Binding-site contacts:
Ligand atom CD contacts residue TYR334 of chain 1.B at 3.2 Å (hydrophobic).
Ligand atom CZ contacts residue TYR334 of chain 1.B at 3.5 Å (hydrophobic).
Ligand atom NH2 contacts residue ANP1 of chain 1.C at 2.9 Å (h-bond).
Ligand atom CA contacts residue GLY204 of chain 1.B at 3.5 Å.
Ligand atom O contacts residue LEU202 of chain 1.B at 3.2 Å.
Ligand atom CA contacts residue GLY204 of chain 1.B at 3.2 Å.
Ligand atom NE contacts residue GLU131 of chain 1.B at 3.0 Å (salt-bridge).
Ligand atom O contacts residue CYS203 of chain 1.B at 3.5 Å.
Ligand atom NH1 contacts residue GLU234 of chain 1.B at 2.7 Å (salt-bridge).
Ligand atom OG contacts residue ANP1 of chain 1.C at 2.8 Å (h-bond).
Ligand atom O contacts residue GLY204 of chain 1.B at 3.2 Å (h-bond).
Ligand atom NH2 contacts residue PRO173 of chain 1.B at 3.6 Å.
Ligand atom NE contacts residue TYR334 of chain 1.B at 3.4 Å (h-bond).
Ligand atom CD contacts residue GLU207 of chain 1.B at 3.2 Å.
Ligand atom NH2 contacts residue GLU234 of chain 1.B at 3.4 Å (salt-bridge).
Ligand atom CD1 contacts residue PHE191 of chain 1.B at 3.5 Å (hydrophobic).
Ligand atom CB contacts residue GLY204 of chain 1.B at 3.3 Å.
Ligand atom O contacts residue LYS172 of chain 1.B at 2.4 Å (salt-bridge).
Ligand atom CD1 contacts residue GLN88 of chain 1.B at 3.6 Å.
Ligand atom NH2 contacts residue PHE133 of chain 1.B at 3.4 Å.
Ligand atom CZ contacts residue GLU131 of chain 1.B at 3.5 Å.
Ligand atom CZ contacts residue GLU234 of chain 1.B at 3.4 Å.
Ligand atom CG contacts residue GLU207 of chain 1.B at 3.5 Å.
Ligand atom CZ contacts residue GLU174 of chain 1.B at 3.5 Å.
Ligand atom NE contacts residue GLU174 of chain 1.B at 2.9 Å (salt-bridge).
Ligand atom N contacts residue LYS172 of chain 1.B at 3.6 Å (salt-bridge).
Ligand atom NH2 contacts residue GLU131 of chain 1.B at 3.4 Å (salt-bridge).
Ligand atom N contacts residue GLU174 of chain 1.B at 2.8 Å (salt-bridge).
Ligand atom CG1 contacts residue GLN88 of chain 1.B at 3.1 Å.
Ligand atom C contacts residue LYS172 of chain 1.B at 3.5 Å.
Ligand atom O contacts residue LEU202 of chain 1.B at 3.3 Å (h-bond).
Ligand atom CG2 contacts residue GLY204 of chain 1.B at 3.4 Å.
Ligand atom NH2 contacts residue GLU174 of chain 1.B at 3.1 Å (salt-bridge).
Ligand atom C contacts residue GLY204 of chain 1.B at 3.3 Å.
Ligand atom NH1 contacts residue PRO240 of chain 1.B at 3.4 Å.
Ligand atom CB contacts residue GLU174 of chain 1.B at 3.6 Å.
Ligand atom NH1 contacts residue TYR334 of chain 1.B at 3.3 Å (h-bond).
Ligand atom N contacts residue ANP1 of chain 1.C at 3.0 Å (h-bond).
Ligand atom N contacts residue GLY204 of chain 1.B at 2.6 Å (h-bond).
Ligand atom N contacts residue ARG137 of chain 1.B at 3.1 Å (salt-bridge).

Sequence of chain 1.B:
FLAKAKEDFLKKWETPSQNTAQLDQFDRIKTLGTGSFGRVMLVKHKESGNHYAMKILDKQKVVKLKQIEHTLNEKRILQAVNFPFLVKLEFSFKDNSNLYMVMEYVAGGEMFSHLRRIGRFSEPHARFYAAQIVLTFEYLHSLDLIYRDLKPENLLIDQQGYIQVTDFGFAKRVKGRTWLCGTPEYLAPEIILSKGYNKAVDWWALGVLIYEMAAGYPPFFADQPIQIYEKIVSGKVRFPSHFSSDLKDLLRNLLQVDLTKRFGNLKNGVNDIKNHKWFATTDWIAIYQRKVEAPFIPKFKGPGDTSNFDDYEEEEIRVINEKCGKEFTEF

A protein and the small-molecule ligand that binds it are described below.
Small molecule (SMILES): CC[C@H](C)[C@H](NC(=O)[C@@H](NC(=O)[C@H](CO)NC(=O)[C@H](C)NC(=O)[C@H](CCCN=C(N)N)NC(=O)[C@H](CCCN=C(N)N)NC(=O)[C@@H](NC(=O)[C@@H](N)CCC(=O)O)[C@@H](C)CC)[C@@H](C)O)C(=O)N[C@@H](C)C=O